Sequence of chain 1.B:
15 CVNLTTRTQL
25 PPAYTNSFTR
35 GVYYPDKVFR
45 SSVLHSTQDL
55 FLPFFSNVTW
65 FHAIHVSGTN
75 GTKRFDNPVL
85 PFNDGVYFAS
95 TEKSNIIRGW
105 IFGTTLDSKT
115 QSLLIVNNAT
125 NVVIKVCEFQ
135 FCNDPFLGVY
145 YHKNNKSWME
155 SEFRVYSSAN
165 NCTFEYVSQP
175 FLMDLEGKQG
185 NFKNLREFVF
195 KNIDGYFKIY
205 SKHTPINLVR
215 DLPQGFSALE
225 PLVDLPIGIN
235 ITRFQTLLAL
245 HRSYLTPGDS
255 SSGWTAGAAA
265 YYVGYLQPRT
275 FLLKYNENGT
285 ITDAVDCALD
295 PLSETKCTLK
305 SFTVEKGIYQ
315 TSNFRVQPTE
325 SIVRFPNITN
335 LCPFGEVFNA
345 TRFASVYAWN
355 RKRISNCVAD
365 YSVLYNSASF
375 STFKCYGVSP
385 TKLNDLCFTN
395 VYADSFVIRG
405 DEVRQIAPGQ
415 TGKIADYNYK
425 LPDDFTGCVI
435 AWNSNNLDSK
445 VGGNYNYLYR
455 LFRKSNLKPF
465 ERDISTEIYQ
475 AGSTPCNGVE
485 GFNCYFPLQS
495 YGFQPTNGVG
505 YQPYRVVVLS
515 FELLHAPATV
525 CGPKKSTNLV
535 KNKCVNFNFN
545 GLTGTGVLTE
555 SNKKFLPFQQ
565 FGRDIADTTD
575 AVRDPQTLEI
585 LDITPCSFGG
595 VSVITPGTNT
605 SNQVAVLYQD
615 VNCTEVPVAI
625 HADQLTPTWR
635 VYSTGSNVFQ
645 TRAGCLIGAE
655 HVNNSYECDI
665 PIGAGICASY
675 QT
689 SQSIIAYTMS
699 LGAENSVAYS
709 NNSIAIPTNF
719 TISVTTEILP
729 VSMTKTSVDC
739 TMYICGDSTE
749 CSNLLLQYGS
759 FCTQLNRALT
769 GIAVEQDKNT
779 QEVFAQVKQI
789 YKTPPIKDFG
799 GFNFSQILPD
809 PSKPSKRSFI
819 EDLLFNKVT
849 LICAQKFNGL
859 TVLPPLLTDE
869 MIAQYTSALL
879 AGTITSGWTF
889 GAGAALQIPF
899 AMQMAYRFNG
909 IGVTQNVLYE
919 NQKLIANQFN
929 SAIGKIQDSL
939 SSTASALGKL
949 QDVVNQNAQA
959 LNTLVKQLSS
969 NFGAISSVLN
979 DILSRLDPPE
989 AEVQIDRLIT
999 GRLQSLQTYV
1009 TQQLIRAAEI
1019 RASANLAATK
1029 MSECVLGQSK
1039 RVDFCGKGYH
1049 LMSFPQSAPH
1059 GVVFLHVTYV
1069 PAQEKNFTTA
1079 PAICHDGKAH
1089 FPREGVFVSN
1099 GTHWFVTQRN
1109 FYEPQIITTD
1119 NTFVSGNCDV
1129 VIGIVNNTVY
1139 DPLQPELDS

Binding-site contacts:
Ligand atom C8 contacts residue GLY1099 of chain 1.B at 4.0 Å.
Ligand atom C6 contacts residue HIS1101 of chain 1.B at 3.5 Å.
Ligand atom C3 contacts residue THR1100 of chain 1.B at 3.7 Å.
Ligand atom O5 contacts residue THR1100 of chain 1.B at 4.2 Å.
Ligand atom O5 contacts residue PHE1103 of chain 1.B at 3.5 Å.
Ligand atom C2 contacts residue THR1100 of chain 1.B at 3.6 Å.
Ligand atom C5 contacts residue HIS1101 of chain 1.B at 3.5 Å.
Ligand atom C6 contacts residue PHE1103 of chain 1.B at 4.0 Å (hydrophobic).
Ligand atom C1 contacts residue PHE1103 of chain 1.B at 4.1 Å (hydrophobic).
Ligand atom C2 contacts residue ASN1098 of chain 1.B at 3.5 Å.
Ligand atom C1 contacts residue THR1100 of chain 1.B at 3.2 Å.
Ligand atom C7 contacts residue ASN1098 of chain 1.B at 4.5 Å.
Ligand atom C1 contacts residue ASN1098 of chain 1.B at 3.0 Å.
Ligand atom O5 contacts residue HIS1101 of chain 1.B at 3.5 Å.
Ligand atom N2 contacts residue GLY1099 of chain 1.B at 4.5 Å.
Ligand atom O5 contacts residue ASN1098 of chain 1.B at 3.7 Å.
Ligand atom N2 contacts residue ASN1098 of chain 1.B at 3.8 Å.
Ligand atom C1 contacts residue HIS1101 of chain 1.B at 3.6 Å.
Ligand atom C5 contacts residue PHE1103 of chain 1.B at 4.3 Å (hydrophobic).
Ligand atom N2 contacts residue THR1100 of chain 1.B at 3.4 Å (h-bond).
Ligand atom C5 contacts residue THR1100 of chain 1.B at 4.2 Å.

A small-molecule ligand and the protein it binds are described below.
Small molecule (SMILES): CC(=O)N[C@H]1[C@H](O[C@H]2[C@H](O)[C@@H](NC(C)=O)CO[C@@H]2CO)O[C@H](CO)[C@@H](O[C@@H]2O[C@H](CO)[C@@H](O)[C@H](O)[C@@H]2O)[C@@H]1O